Sequence of chain 1.B:
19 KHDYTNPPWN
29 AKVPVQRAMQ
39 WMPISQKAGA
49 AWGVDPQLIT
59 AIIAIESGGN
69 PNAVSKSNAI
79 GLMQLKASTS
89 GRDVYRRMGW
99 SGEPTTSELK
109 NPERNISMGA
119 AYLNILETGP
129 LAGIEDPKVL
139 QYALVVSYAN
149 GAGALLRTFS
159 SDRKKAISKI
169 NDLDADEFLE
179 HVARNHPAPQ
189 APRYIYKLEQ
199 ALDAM

Binding-site contacts:
Ligand atom C5 contacts residue ALA147 of chain 1.B at 3.4 Å (hydrophobic).
Ligand atom OS1 contacts residue LYS74 of chain 1.B at 3.4 Å (salt-bridge).
Ligand atom C1 contacts residue TYR146 of chain 1.B at 3.4 Å (hydrophobic).
Ligand atom CA contacts residue GLU64 of chain 1.B at 3.8 Å.
Ligand atom CB contacts residue ALA147 of chain 1.B at 3.8 Å (hydrophobic).
Ligand atom O9 contacts residue TYR146 of chain 1.B at 3.7 Å.
Ligand atom C1 contacts residue ALA147 of chain 1.B at 3.5 Å (hydrophobic).
Ligand atom O10 contacts residue SER75 of chain 1.B at 3.3 Å (h-bond).
Ligand atom O7 contacts residue SER88 of chain 1.B at 2.7 Å (h-bond).
Ligand atom C2 contacts residue LYS84 of chain 1.B at 3.5 Å.
Ligand atom OS1 contacts residue SER73 of chain 1.B at 3.6 Å.
Ligand atom O5 contacts residue LYS84 of chain 1.B at 2.5 Å (salt-bridge).
Ligand atom O42 contacts residue THR87 of chain 1.B at 3.8 Å.
Ligand atom C8 contacts residue SER88 of chain 1.B at 3.4 Å.
Ligand atom C2 contacts residue TYR146 of chain 1.B at 3.6 Å (hydrophobic).
Ligand atom C8 contacts residue TYR146 of chain 1.B at 3.2 Å (hydrophobic).
Ligand atom N2 contacts residue TYR146 of chain 1.B at 3.0 Å (h-bond).
Ligand atom C7 contacts residue SER88 of chain 1.B at 3.2 Å.
Ligand atom O5 contacts residue ALA147 of chain 1.B at 3.5 Å (h-bond).
Ligand atom O7 contacts residue GLN82 of chain 1.B at 3.8 Å.
Ligand atom O1 contacts residue LYS84 of chain 1.B at 3.1 Å (salt-bridge).
Ligand atom C9 contacts residue GLU64 of chain 1.B at 2.9 Å.
Ligand atom C12 contacts residue SER73 of chain 1.B at 3.5 Å.
Ligand atom O9 contacts residue ALA147 of chain 1.B at 3.3 Å.
Ligand atom O7 contacts residue LYS84 of chain 1.B at 3.1 Å (salt-bridge).
Ligand atom O7 contacts residue LEU83 of chain 1.B at 3.5 Å.
Ligand atom C9 contacts residue GLN82 of chain 1.B at 3.8 Å.
Ligand atom C6 contacts residue ALA147 of chain 1.B at 3.8 Å (hydrophobic).
Ligand atom O10 contacts residue SER73 of chain 1.B at 3.5 Å (h-bond).
Ligand atom C4 contacts residue LYS84 of chain 1.B at 3.8 Å.
Ligand atom O3 contacts residue TYR120 of chain 1.B at 3.2 Å (h-bond).
Ligand atom C9 contacts residue TYR146 of chain 1.B at 3.6 Å (hydrophobic).
Ligand atom O3 contacts residue THR87 of chain 1.B at 3.4 Å (h-bond).
Ligand atom C1 contacts residue LYS84 of chain 1.B at 3.2 Å.
Ligand atom O6 contacts residue LYS84 of chain 1.B at 3.4 Å (salt-bridge).
Ligand atom CA contacts residue GLN82 of chain 1.B at 3.6 Å.
Ligand atom O9 contacts residue GLU64 of chain 1.B at 2.5 Å (salt-bridge).
Ligand atom C5 contacts residue LYS84 of chain 1.B at 3.6 Å.
Ligand atom O4 contacts residue GLY149 of chain 1.B at 3.6 Å.
Ligand atom N contacts residue GLU64 of chain 1.B at 3.2 Å (salt-bridge).

A small-molecule ligand and the protein it binds are described below.
Small molecule (SMILES): CC(=O)N[C@H]1[C@H](O[C@H]2C[C@@H](C(=O)NCCS(=O)(=O)O)[NH2+][C@@H]2CO)O[C@H](CO)[C@@H](OS(=O)(=O)O)[C@@H]1O